A protein and the small-molecule ligand that binds it are described below.
Small molecule (SMILES): O=c1ccc2ccccc2[nH]1

Binding-site contacts:
Ligand atom O1 contacts residue TYR292 of chain 2.D at 4.3 Å.
Ligand atom C6 contacts residue PHE361 of chain 2.D at 4.2 Å (hydrophobic).
Ligand atom C5 contacts residue LEU302 of chain 2.D at 4.0 Å (hydrophobic).
Ligand atom C5 contacts residue VAL304 of chain 2.D at 3.4 Å (hydrophobic).
Ligand atom C5 contacts residue ASN362 of chain 2.D at 4.1 Å.
Ligand atom C1 contacts residue GLY216 of chain 2.D at 3.5 Å.
Ligand atom C6 contacts residue TRP307 of chain 2.D at 3.7 Å (hydrophobic).
Ligand atom C1 contacts residue HIS221 of chain 2.D at 4.0 Å.
Ligand atom C6 contacts residue VAL304 of chain 2.D at 4.0 Å (hydrophobic).
Ligand atom C3 contacts residue GLY216 of chain 2.D at 3.7 Å.
Ligand atom N2 contacts residue THR294 of chain 2.D at 3.7 Å.
Ligand atom C4 contacts residue LEU302 of chain 2.D at 3.5 Å (hydrophobic).
Ligand atom C8 contacts residue VAL304 of chain 2.D at 4.1 Å (hydrophobic).
Ligand atom C1 contacts residue ILE222 of chain 2.D at 4.2 Å (hydrophobic).
Ligand atom C1 contacts residue TYR292 of chain 2.D at 4.2 Å (hydrophobic).
Ligand atom C5 contacts residue GLN314 of chain 2.D at 3.4 Å.
Ligand atom O1 contacts residue HIS221 of chain 2.D at 3.7 Å.
Ligand atom C7 contacts residue VAL304 of chain 2.D at 4.2 Å (hydrophobic).
Ligand atom O1 contacts residue ASP218 of chain 2.D at 4.2 Å.
Ligand atom C6 contacts residue GLN314 of chain 2.D at 3.4 Å.
Ligand atom O1 contacts residue ILE222 of chain 2.D at 4.0 Å.
Ligand atom C3 contacts residue THR294 of chain 2.D at 4.4 Å.
Ligand atom O1 contacts residue ASN219 of chain 2.D at 4.3 Å.
Ligand atom C9 contacts residue PHE361 of chain 2.D at 4.2 Å (hydrophobic).
Ligand atom O1 contacts residue THR294 of chain 2.D at 4.0 Å.
Ligand atom C6 contacts residue ASN362 of chain 2.D at 4.0 Å.
Ligand atom C9 contacts residue TRP307 of chain 2.D at 4.1 Å (hydrophobic).
Ligand atom C5 contacts residue GLU316 of chain 2.D at 3.9 Å.
Ligand atom C7 contacts residue TRP307 of chain 2.D at 3.4 Å (hydrophobic).
Ligand atom N2 contacts residue GLY216 of chain 2.D at 2.7 Å (h-bond).
Ligand atom C1 contacts residue THR294 of chain 2.D at 4.0 Å.
Ligand atom C10 contacts residue TYR292 of chain 2.D at 3.7 Å (hydrophobic).
Ligand atom C4 contacts residue GLY216 of chain 2.D at 3.8 Å.
Ligand atom C7 contacts residue PHE361 of chain 2.D at 3.6 Å (hydrophobic).
Ligand atom C4 contacts residue VAL304 of chain 2.D at 3.4 Å (hydrophobic).
Ligand atom C3 contacts residue VAL304 of chain 2.D at 4.0 Å (hydrophobic).
Ligand atom C10 contacts residue ILE222 of chain 2.D at 4.0 Å (hydrophobic).
Ligand atom O1 contacts residue GLY216 of chain 2.D at 3.4 Å (h-bond).
Ligand atom N2 contacts residue HIS221 of chain 2.D at 4.2 Å.
Ligand atom C8 contacts residue PHE361 of chain 2.D at 4.0 Å (hydrophobic).

Sequence of chain 2.D:
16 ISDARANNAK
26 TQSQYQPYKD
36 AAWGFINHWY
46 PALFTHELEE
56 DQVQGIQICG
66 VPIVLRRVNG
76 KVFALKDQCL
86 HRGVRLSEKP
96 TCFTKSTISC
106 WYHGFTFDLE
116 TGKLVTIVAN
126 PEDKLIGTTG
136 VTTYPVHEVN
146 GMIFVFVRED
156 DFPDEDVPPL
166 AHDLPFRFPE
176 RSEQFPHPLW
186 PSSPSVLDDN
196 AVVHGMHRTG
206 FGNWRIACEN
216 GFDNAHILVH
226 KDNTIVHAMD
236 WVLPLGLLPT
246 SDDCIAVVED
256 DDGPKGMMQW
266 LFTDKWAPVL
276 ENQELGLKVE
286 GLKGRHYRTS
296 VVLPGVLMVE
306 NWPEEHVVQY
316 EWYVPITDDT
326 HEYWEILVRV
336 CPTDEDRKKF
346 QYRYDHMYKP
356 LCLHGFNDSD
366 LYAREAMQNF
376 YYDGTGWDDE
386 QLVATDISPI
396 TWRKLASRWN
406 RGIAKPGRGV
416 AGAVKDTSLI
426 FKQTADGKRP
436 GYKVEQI